A protein and the small-molecule ligand that binds it are described below.
Small molecule (SMILES): CC(=O)N[C@@H]1[C@@H](O)[C@H](O)[C@@H](CO)O[C@H]1O

Binding-site contacts:
Ligand atom O5 contacts residue ASN158 of chain 1.E at 2.4 Å (h-bond).
Ligand atom O6 contacts residue THR160 of chain 1.E at 3.1 Å (h-bond).
Ligand atom C5 contacts residue ASN158 of chain 1.E at 3.7 Å.
Ligand atom C7 contacts residue ASN158 of chain 1.E at 3.3 Å.
Ligand atom C4 contacts residue ASN158 of chain 1.E at 4.2 Å.
Ligand atom C6 contacts residue THR160 of chain 1.E at 3.6 Å.
Ligand atom C3 contacts residue ASN158 of chain 1.E at 3.8 Å.
Ligand atom O7 contacts residue ASN158 of chain 1.E at 3.3 Å (h-bond).
Ligand atom C2 contacts residue ASN158 of chain 1.E at 2.4 Å.
Ligand atom N2 contacts residue ASN158 of chain 1.E at 2.9 Å (h-bond).
Ligand atom C8 contacts residue ASN158 of chain 1.E at 4.4 Å.
Ligand atom O5 contacts residue THR160 of chain 1.E at 4.4 Å.
Ligand atom C1 contacts residue ASN158 of chain 1.E at 1.4 Å.

Sequence of chain 1.E:
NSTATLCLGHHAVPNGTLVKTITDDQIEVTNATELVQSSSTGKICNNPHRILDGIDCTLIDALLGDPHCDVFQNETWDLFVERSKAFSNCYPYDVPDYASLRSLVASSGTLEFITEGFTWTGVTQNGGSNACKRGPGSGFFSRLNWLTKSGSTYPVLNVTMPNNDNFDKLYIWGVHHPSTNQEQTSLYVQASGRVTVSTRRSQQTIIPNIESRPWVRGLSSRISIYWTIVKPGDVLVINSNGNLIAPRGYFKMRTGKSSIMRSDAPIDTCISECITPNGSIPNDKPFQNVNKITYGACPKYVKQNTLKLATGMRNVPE